Binding-site contacts:
Ligand atom C contacts residue HIS330 of chain 1.B at 4.4 Å.
Ligand atom C3 contacts residue HIS331 of chain 1.B at 4.4 Å.
Ligand atom O1 contacts residue HIS331 of chain 1.B at 3.8 Å.
Ligand atom C6 contacts residue ILE237 of chain 1.B at 4.2 Å (hydrophobic).
Ligand atom C1 contacts residue HIS331 of chain 1.B at 4.0 Å.
Ligand atom C5 contacts residue GLY332 of chain 1.B at 3.9 Å.
Ligand atom C8 contacts residue ILE237 of chain 1.B at 3.7 Å (hydrophobic).
Ligand atom C2 contacts residue GLY332 of chain 1.B at 4.2 Å.
Ligand atom C1 contacts residue ILE237 of chain 1.B at 4.4 Å (hydrophobic).
Ligand atom O contacts residue GLY332 of chain 1.B at 4.2 Å.
Ligand atom C8 contacts residue PRO329 of chain 1.B at 3.6 Å (hydrophobic).
Ligand atom C7 contacts residue PRO329 of chain 1.B at 4.0 Å (hydrophobic).
Ligand atom O contacts residue ILE237 of chain 1.B at 3.8 Å.
Ligand atom O1 contacts residue GLY332 of chain 1.B at 4.4 Å.
Ligand atom O2 contacts residue TYR239 of chain 1.B at 4.3 Å.
Ligand atom C contacts residue PRO329 of chain 1.B at 4.2 Å (hydrophobic).
Ligand atom O contacts residue PRO329 of chain 1.B at 4.0 Å.
Ligand atom O1 contacts residue MET228 of chain 1.B at 3.9 Å.
Ligand atom C4 contacts residue PHE119 of chain 1.B at 3.6 Å (hydrophobic).
Ligand atom C4 contacts residue HIS331 of chain 1.B at 4.4 Å.
Ligand atom O1 contacts residue TYR397 of chain 1.B at 4.4 Å.
Ligand atom C6 contacts residue GLY332 of chain 1.B at 4.1 Å.
Ligand atom O contacts residue HIS330 of chain 1.B at 3.3 Å (h-bond).
Ligand atom C2 contacts residue HIS331 of chain 1.B at 3.6 Å.
Ligand atom C2 contacts residue LEU96 of chain 1.B at 4.0 Å (hydrophobic).
Ligand atom C1 contacts residue GLY332 of chain 1.B at 3.8 Å.
Ligand atom C7 contacts residue ILE237 of chain 1.B at 3.6 Å (hydrophobic).
Ligand atom O2 contacts residue FAD1 of chain 1.I at 3.8 Å.
Ligand atom C4 contacts residue LEU96 of chain 1.B at 4.3 Å (hydrophobic).
Ligand atom O1 contacts residue LEU96 of chain 1.B at 3.9 Å.
Ligand atom C5 contacts residue FAD1 of chain 1.I at 3.8 Å.
Ligand atom C contacts residue HIS331 of chain 1.B at 4.3 Å.
Ligand atom C6 contacts residue FAD1 of chain 1.I at 4.1 Å.
Ligand atom C7 contacts residue GLY332 of chain 1.B at 4.1 Å.
Ligand atom C4 contacts residue GLY332 of chain 1.B at 4.3 Å.
Ligand atom C contacts residue GLY332 of chain 1.B at 4.0 Å.
Ligand atom C contacts residue ILE237 of chain 1.B at 3.7 Å (hydrophobic).
Ligand atom O1 contacts residue HIS330 of chain 1.B at 3.5 Å (h-bond).
Ligand atom O contacts residue MET228 of chain 1.B at 3.9 Å.
Ligand atom C3 contacts residue GLY332 of chain 1.B at 3.8 Å.

Sequence of chain 1.B:
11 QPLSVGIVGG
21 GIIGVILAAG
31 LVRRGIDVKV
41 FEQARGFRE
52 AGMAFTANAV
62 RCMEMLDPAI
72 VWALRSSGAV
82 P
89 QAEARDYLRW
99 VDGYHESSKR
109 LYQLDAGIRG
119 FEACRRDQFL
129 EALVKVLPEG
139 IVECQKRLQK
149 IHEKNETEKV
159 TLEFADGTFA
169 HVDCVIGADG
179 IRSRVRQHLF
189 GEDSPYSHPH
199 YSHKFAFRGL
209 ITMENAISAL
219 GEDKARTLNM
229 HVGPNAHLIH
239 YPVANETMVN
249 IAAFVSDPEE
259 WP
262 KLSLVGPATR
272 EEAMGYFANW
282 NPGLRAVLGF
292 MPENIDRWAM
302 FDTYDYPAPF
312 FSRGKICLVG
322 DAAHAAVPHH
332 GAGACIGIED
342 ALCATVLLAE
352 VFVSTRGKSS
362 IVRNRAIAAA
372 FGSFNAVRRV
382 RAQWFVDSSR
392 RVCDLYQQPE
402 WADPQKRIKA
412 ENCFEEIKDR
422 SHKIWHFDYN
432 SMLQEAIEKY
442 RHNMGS

A small-molecule ligand and the protein it binds are described below.
Small molecule (SMILES): Cc1cc(O)c(C)c(O)c1C=O